Sequence of chain 31.E:
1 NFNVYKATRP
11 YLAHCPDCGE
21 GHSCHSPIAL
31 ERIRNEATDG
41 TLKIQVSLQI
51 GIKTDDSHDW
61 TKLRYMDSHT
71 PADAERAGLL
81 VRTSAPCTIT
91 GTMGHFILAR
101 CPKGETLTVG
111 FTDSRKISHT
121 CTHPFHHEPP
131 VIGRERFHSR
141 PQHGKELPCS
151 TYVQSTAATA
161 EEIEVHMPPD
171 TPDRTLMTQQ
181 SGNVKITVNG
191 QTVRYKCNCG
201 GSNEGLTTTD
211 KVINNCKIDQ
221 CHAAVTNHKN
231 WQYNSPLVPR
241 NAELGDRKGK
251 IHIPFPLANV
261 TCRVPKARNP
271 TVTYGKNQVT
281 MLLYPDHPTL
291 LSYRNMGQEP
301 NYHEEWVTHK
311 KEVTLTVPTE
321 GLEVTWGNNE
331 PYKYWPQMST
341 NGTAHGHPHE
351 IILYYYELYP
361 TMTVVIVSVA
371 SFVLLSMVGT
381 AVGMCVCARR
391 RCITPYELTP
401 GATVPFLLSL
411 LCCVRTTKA

Sequence of chain 31.D:
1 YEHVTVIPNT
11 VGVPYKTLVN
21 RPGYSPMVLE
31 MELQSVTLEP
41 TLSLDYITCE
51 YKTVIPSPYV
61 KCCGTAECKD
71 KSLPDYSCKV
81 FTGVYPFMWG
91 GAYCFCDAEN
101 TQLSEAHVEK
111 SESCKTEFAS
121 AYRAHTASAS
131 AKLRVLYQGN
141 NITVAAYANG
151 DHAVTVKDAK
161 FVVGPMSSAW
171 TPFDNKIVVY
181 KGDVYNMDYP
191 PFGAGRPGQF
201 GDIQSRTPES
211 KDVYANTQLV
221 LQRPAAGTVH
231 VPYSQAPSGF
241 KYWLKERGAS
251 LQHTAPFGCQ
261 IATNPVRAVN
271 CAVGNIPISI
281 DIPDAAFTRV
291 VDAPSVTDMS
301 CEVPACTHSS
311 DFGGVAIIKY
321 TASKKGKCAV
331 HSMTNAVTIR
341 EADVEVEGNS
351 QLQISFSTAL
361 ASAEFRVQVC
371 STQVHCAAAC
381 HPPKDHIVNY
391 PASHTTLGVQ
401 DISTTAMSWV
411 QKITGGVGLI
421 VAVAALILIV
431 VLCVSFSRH

This protein binds this small molecule.
Small molecule (SMILES): CC(=O)N[C@@H]1[C@@H](O)[C@H](O)[C@@H](CO)O[C@H]1O

Binding-site contacts:
Ligand atom C8 contacts residue ASN259 of chain 31.E at 4.4 Å.
Ligand atom O5 contacts residue ASN259 of chain 31.E at 2.3 Å (h-bond).
Ligand atom O6 contacts residue THR116 of chain 31.D at 3.2 Å (h-bond).
Ligand atom C6 contacts residue LYS115 of chain 31.D at 4.3 Å.
Ligand atom C6 contacts residue THR116 of chain 31.D at 4.5 Å.
Ligand atom C7 contacts residue ASN259 of chain 31.E at 3.1 Å.
Ligand atom O7 contacts residue LYS181 of chain 31.D at 4.3 Å.
Ligand atom O6 contacts residue LYS115 of chain 31.D at 3.5 Å (salt-bridge).
Ligand atom O7 contacts residue ASN259 of chain 31.E at 2.7 Å (h-bond).
Ligand atom C5 contacts residue ASN259 of chain 31.E at 3.6 Å.
Ligand atom C4 contacts residue ASN259 of chain 31.E at 4.1 Å.
Ligand atom O6 contacts residue ASN259 of chain 31.E at 4.4 Å.
Ligand atom C3 contacts residue ASN259 of chain 31.E at 3.7 Å.
Ligand atom O5 contacts residue THR116 of chain 31.D at 3.8 Å.
Ligand atom C1 contacts residue ASN259 of chain 31.E at 1.4 Å.
Ligand atom O7 contacts residue GLU117 of chain 31.D at 4.3 Å.
Ligand atom C2 contacts residue ASN259 of chain 31.E at 2.4 Å.
Ligand atom N2 contacts residue ASN259 of chain 31.E at 3.0 Å (h-bond).